Sequence of chain 2.A:
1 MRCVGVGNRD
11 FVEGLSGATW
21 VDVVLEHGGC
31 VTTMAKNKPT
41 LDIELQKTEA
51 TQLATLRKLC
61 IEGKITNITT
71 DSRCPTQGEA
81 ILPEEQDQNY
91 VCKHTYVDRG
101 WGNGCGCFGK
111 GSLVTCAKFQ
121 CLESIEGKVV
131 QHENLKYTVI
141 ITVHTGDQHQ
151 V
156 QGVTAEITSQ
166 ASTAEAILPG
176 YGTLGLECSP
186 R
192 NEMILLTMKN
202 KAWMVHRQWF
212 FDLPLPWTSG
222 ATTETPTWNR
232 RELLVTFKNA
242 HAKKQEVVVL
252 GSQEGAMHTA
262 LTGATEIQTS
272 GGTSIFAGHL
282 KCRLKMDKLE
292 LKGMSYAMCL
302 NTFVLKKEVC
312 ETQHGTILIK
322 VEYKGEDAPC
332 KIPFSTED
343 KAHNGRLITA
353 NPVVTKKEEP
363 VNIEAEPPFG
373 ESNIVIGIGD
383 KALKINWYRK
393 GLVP

The small molecule below binds the protein below.
Small molecule (SMILES): CC(=O)N[C@H]1[C@H](O[C@H]2[C@H](O)[C@@H](NC(C)=O)CO[C@@H]2CO[C@@H]2O[C@@H](C)[C@@H](O)[C@@H](O)[C@@H]2O)O[C@H](CO)[C@@H](O[C@@H]2O[C@H](CO[C@H]3O[C@H](CO)[C@@H](O)[C@H](O)[C@@H]3O)[C@@H](O)[C@H](O)[C@@H]2O)[C@@H]1O

Binding-site contacts:
Ligand atom C4 contacts residue ASN67 of chain 2.A at 4.3 Å.
Ligand atom O2 contacts residue THR66 of chain 2.A at 3.9 Å.
Ligand atom C4 contacts residue GOL1 of chain 2.H at 4.3 Å.
Ligand atom C2 contacts residue ASN67 of chain 2.A at 2.6 Å.
Ligand atom O4 contacts residue GOL1 of chain 2.H at 3.5 Å (h-bond).
Ligand atom O7 contacts residue LYS118 of chain 2.A at 4.3 Å.
Ligand atom C8 contacts residue ASN67 of chain 2.A at 3.2 Å.
Ligand atom O7 contacts residue ASN67 of chain 2.A at 3.5 Å (h-bond).
Ligand atom O3 contacts residue GOL1 of chain 2.H at 2.9 Å (h-bond).
Ligand atom O3 contacts residue THR66 of chain 2.A at 3.9 Å.
Ligand atom O3 contacts residue ASN67 of chain 2.A at 4.3 Å.
Ligand atom C3 contacts residue THR66 of chain 2.A at 4.1 Å.
Ligand atom C7 contacts residue ASN67 of chain 2.A at 2.9 Å.
Ligand atom O2 contacts residue LYS64 of chain 2.A at 4.2 Å.
Ligand atom C5 contacts residue ASN67 of chain 2.A at 3.7 Å.
Ligand atom C2 contacts residue THR66 of chain 2.A at 3.9 Å.
Ligand atom C3 contacts residue ASN67 of chain 2.A at 3.9 Å.
Ligand atom O5 contacts residue ASN67 of chain 2.A at 2.4 Å (h-bond).
Ligand atom C3 contacts residue GOL1 of chain 2.H at 4.2 Å.
Ligand atom N2 contacts residue ASN67 of chain 2.A at 2.7 Å (h-bond).
Ligand atom C1 contacts residue ASN67 of chain 2.A at 1.5 Å.
Ligand atom N2 contacts residue LYS118 of chain 2.A at 4.2 Å.